Binding-site contacts:
Ligand atom C2 contacts residue ASN126 of chain 1.A at 2.4 Å.
Ligand atom C5 contacts residue ASN126 of chain 1.A at 3.7 Å.
Ligand atom C3 contacts residue ASN126 of chain 1.A at 3.8 Å.
Ligand atom O7 contacts residue ASN126 of chain 1.A at 3.0 Å.
Ligand atom C8 contacts residue ASN126 of chain 1.A at 3.8 Å.
Ligand atom N2 contacts residue ASN126 of chain 1.A at 2.7 Å (h-bond).
Ligand atom C6 contacts residue LYS122 of chain 1.A at 4.3 Å.
Ligand atom O5 contacts residue ASN126 of chain 1.A at 2.4 Å (h-bond).
Ligand atom C7 contacts residue ASN126 of chain 1.A at 3.0 Å.
Ligand atom C4 contacts residue ASN126 of chain 1.A at 4.2 Å.
Ligand atom C1 contacts residue ASN126 of chain 1.A at 1.4 Å.
Ligand atom C4 contacts residue LYS122 of chain 1.A at 4.3 Å.

A small-molecule ligand and the protein it binds are described below.
Small molecule (SMILES): CC(=O)N[C@H]1[C@H](O[C@H]2[C@H](O)[C@@H](NC(C)=O)CO[C@@H]2CO[C@@H]2O[C@@H](C)[C@@H](O)[C@@H](O)[C@@H]2O)O[C@H](CO)[C@@H](O[C@@H]2O[C@H](CO)[C@@H](O)[C@H](O)[C@@H]2O)[C@@H]1O

Sequence of chain 1.A:
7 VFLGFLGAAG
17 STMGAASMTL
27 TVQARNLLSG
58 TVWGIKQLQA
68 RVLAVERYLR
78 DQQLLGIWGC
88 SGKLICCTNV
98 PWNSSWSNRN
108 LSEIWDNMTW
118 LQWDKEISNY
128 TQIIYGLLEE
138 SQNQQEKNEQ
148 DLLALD